Sequence of chain 1.C:
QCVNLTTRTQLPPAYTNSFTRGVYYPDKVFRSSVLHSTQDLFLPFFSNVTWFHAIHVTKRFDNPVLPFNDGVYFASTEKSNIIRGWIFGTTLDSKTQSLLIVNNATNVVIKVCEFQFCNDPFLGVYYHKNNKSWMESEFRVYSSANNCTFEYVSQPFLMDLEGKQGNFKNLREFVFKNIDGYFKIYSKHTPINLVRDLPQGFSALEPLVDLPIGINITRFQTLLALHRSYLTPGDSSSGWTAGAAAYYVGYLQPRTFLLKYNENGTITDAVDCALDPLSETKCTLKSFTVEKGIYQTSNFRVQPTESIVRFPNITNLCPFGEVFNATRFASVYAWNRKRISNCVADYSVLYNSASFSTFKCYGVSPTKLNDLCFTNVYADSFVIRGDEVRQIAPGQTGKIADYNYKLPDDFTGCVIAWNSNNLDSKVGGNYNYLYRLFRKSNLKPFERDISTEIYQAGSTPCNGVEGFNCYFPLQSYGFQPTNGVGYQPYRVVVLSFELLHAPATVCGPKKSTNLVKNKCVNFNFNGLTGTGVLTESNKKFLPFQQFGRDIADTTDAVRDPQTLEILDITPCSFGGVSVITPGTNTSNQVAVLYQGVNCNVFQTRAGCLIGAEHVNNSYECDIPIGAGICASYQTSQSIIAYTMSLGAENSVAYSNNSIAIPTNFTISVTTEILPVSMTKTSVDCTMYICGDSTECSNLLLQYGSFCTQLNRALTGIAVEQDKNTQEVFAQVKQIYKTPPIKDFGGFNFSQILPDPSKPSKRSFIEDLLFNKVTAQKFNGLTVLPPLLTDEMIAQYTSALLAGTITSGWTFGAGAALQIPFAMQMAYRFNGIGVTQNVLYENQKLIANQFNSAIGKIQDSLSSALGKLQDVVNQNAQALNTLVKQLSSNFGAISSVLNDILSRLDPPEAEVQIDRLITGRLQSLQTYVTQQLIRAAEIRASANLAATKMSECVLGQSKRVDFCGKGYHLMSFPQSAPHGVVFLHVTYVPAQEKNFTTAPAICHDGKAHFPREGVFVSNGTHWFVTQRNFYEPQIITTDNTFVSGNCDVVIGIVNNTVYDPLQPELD

Binding-site contacts:
Ligand atom O7 contacts residue GLU163 of chain 1.C at 3.1 Å (salt-bridge).
Ligand atom C2 contacts residue ASN195 of chain 1.C at 4.4 Å.
Ligand atom C7 contacts residue ASN196 of chain 1.C at 3.3 Å.
Ligand atom C5 contacts residue ASN196 of chain 1.C at 3.6 Å.
Ligand atom O7 contacts residue ASN195 of chain 1.C at 2.9 Å (h-bond).
Ligand atom O5 contacts residue ASN196 of chain 1.C at 2.4 Å (h-bond).
Ligand atom O7 contacts residue SER143 of chain 1.C at 3.9 Å.
Ligand atom C1 contacts residue ASN196 of chain 1.C at 1.4 Å.
Ligand atom C3 contacts residue ASN196 of chain 1.C at 3.8 Å.
Ligand atom N2 contacts residue ASN195 of chain 1.C at 3.4 Å (h-bond).
Ligand atom C2 contacts residue ASN196 of chain 1.C at 2.5 Å.
Ligand atom O7 contacts residue ASN196 of chain 1.C at 3.9 Å.
Ligand atom C7 contacts residue GLU163 of chain 1.C at 3.4 Å.
Ligand atom N2 contacts residue ASN196 of chain 1.C at 2.9 Å (h-bond).
Ligand atom C8 contacts residue ASN196 of chain 1.C at 3.9 Å.
Ligand atom C1 contacts residue ASN195 of chain 1.C at 4.2 Å.
Ligand atom C7 contacts residue ASN195 of chain 1.C at 3.5 Å.
Ligand atom N2 contacts residue GLU163 of chain 1.C at 4.3 Å.
Ligand atom C8 contacts residue GLU163 of chain 1.C at 3.5 Å.
Ligand atom C4 contacts residue ASN196 of chain 1.C at 4.2 Å.

The protein below binds the small molecule below.
Small molecule (SMILES): CC(=O)N[C@@H]1[C@@H](O)[C@H](O)[C@@H](CO)O[C@H]1O